Sequence of chain 1.A:
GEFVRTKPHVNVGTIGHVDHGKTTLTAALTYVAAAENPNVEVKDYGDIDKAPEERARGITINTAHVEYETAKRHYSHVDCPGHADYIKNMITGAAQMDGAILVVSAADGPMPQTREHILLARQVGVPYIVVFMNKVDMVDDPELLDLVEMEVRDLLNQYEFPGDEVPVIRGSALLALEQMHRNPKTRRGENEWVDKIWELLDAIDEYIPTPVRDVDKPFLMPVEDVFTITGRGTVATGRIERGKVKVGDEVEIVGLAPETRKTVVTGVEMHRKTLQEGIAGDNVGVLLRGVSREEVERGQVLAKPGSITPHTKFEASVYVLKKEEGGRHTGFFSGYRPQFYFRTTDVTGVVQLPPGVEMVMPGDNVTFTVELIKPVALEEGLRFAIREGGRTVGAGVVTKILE

Binding-site contacts:
Ligand atom O2G contacts residue VAL19 of chain 1.A at 3.2 Å.
Ligand atom O6 contacts residue LEU175 of chain 1.A at 3.3 Å (h-bond).
Ligand atom O3G contacts residue THR61 of chain 1.A at 3.2 Å (h-bond).
Ligand atom N7 contacts residue ASN135 of chain 1.A at 3.0 Å (h-bond).
Ligand atom O1A contacts residue GLY22 of chain 1.A at 3.4 Å.
Ligand atom C5 contacts residue LEU175 of chain 1.A at 3.5 Å (hydrophobic).
Ligand atom N1 contacts residue ASP138 of chain 1.A at 2.8 Å (salt-bridge).
Ligand atom O4' contacts residue LYS136 of chain 1.A at 3.1 Å (salt-bridge).
Ligand atom O2G contacts residue ASP20 of chain 1.A at 3.2 Å (salt-bridge).
Ligand atom O2G contacts residue LYS23 of chain 1.A at 2.6 Å (salt-bridge).
Ligand atom PG contacts residue MG1 of chain 1.C at 3.2 Å.
Ligand atom PB contacts residue MG1 of chain 1.C at 3.2 Å.
Ligand atom O1B contacts residue GLY22 of chain 1.A at 2.9 Å (h-bond).
Ligand atom O1B contacts residue HIS21 of chain 1.A at 3.3 Å (h-bond).
Ligand atom O3G contacts residue ILE60 of chain 1.A at 3.4 Å.
Ligand atom O6 contacts residue LYS136 of chain 1.A at 3.5 Å (salt-bridge).
Ligand atom N3B contacts residue ASP20 of chain 1.A at 3.2 Å (salt-bridge).
Ligand atom O1A contacts residue THR24 of chain 1.A at 3.4 Å (h-bond).
Ligand atom N2 contacts residue ASP138 of chain 1.A at 2.7 Å (salt-bridge).
Ligand atom O2G contacts residue GLY83 of chain 1.A at 3.0 Å (h-bond).
Ligand atom O6 contacts residue SER173 of chain 1.A at 2.7 Å (h-bond).
Ligand atom O2B contacts residue MG1 of chain 1.C at 2.1 Å.
Ligand atom O1B contacts residue LYS23 of chain 1.A at 2.6 Å (salt-bridge).
Ligand atom N3B contacts residue MG1 of chain 1.C at 3.3 Å.
Ligand atom O2B contacts residue LYS23 of chain 1.A at 3.4 Å (salt-bridge).
Ligand atom O1G contacts residue THR61 of chain 1.A at 2.9 Å (h-bond).
Ligand atom O3A contacts residue GLY22 of chain 1.A at 3.1 Å (h-bond).
Ligand atom O6 contacts residue ALA174 of chain 1.A at 3.1 Å (h-bond).
Ligand atom O2A contacts residue TYR46 of chain 1.A at 2.6 Å (h-bond).
Ligand atom N2 contacts residue MET139 of chain 1.A at 3.2 Å.
Ligand atom PG contacts residue LYS23 of chain 1.A at 3.5 Å.
Ligand atom O1G contacts residue MG1 of chain 1.C at 2.0 Å.
Ligand atom O6 contacts residue ASP138 of chain 1.A at 3.5 Å (salt-bridge).
Ligand atom C6 contacts residue SER173 of chain 1.A at 3.5 Å.
Ligand atom C5' contacts residue ASP20 of chain 1.A at 3.2 Å.
Ligand atom O1A contacts residue THR25 of chain 1.A at 2.6 Å (h-bond).
Ligand atom C6 contacts residue LEU175 of chain 1.A at 3.5 Å (hydrophobic).
Ligand atom O2B contacts residue THR24 of chain 1.A at 2.8 Å (h-bond).
Ligand atom PB contacts residue LYS23 of chain 1.A at 3.5 Å.
Ligand atom O6 contacts residue ASN135 of chain 1.A at 3.0 Å (h-bond).

A small-molecule ligand and the protein it binds are described below.
Small molecule (SMILES): Nc1nc2c(ncn2[C@@H]2O[C@H](CO[P](=O)(O)O[P](=O)(O)NP(=O)(O)O)[C@@H](O)[C@H]2O)c(=O)[nH]1